Binding-site contacts:
Ligand atom N2 contacts residue PRO142 of chain 2.B at 3.1 Å (h-bond).
Ligand atom C4 contacts residue TYR264 of chain 2.B at 4.4 Å (hydrophobic).
Ligand atom C3 contacts residue TYR264 of chain 2.B at 3.4 Å (hydrophobic).
Ligand atom C8 contacts residue THR143 of chain 2.B at 4.3 Å.
Ligand atom C8 contacts residue PRO144 of chain 2.B at 4.3 Å (hydrophobic).
Ligand atom C contacts residue TYR264 of chain 2.B at 4.5 Å (hydrophobic).
Ligand atom N2 contacts residue GLU141 of chain 2.B at 3.7 Å.
Ligand atom N contacts residue TYR264 of chain 2.B at 4.4 Å.
Ligand atom N1 contacts residue TYR264 of chain 2.B at 3.7 Å.
Ligand atom C5 contacts residue TYR264 of chain 2.B at 4.2 Å (hydrophobic).
Ligand atom C5 contacts residue VAL271 of chain 2.B at 4.2 Å (hydrophobic).
Ligand atom N2 contacts residue ARG261 of chain 2.B at 4.0 Å.
Ligand atom C contacts residue VAL271 of chain 2.B at 3.6 Å (hydrophobic).
Ligand atom N1 contacts residue GLU266 of chain 2.B at 3.1 Å (salt-bridge).
Ligand atom O contacts residue GLU266 of chain 2.B at 3.8 Å.
Ligand atom C8 contacts residue PRO142 of chain 2.B at 3.4 Å (hydrophobic).
Ligand atom C7 contacts residue PRO144 of chain 2.B at 3.5 Å (hydrophobic).
Ligand atom C4 contacts residue VAL271 of chain 2.B at 4.5 Å (hydrophobic).
Ligand atom C2 contacts residue TYR264 of chain 2.B at 4.1 Å (hydrophobic).
Ligand atom C7 contacts residue PRO142 of chain 2.B at 4.2 Å (hydrophobic).
Ligand atom O contacts residue VAL271 of chain 2.B at 3.8 Å.
Ligand atom C7 contacts residue THR143 of chain 2.B at 4.4 Å.
Ligand atom C5 contacts residue GLU266 of chain 2.B at 3.9 Å.
Ligand atom C6 contacts residue PRO144 of chain 2.B at 4.1 Å (hydrophobic).
Ligand atom N contacts residue PRO144 of chain 2.B at 4.3 Å.

Sequence of chain 2.B:
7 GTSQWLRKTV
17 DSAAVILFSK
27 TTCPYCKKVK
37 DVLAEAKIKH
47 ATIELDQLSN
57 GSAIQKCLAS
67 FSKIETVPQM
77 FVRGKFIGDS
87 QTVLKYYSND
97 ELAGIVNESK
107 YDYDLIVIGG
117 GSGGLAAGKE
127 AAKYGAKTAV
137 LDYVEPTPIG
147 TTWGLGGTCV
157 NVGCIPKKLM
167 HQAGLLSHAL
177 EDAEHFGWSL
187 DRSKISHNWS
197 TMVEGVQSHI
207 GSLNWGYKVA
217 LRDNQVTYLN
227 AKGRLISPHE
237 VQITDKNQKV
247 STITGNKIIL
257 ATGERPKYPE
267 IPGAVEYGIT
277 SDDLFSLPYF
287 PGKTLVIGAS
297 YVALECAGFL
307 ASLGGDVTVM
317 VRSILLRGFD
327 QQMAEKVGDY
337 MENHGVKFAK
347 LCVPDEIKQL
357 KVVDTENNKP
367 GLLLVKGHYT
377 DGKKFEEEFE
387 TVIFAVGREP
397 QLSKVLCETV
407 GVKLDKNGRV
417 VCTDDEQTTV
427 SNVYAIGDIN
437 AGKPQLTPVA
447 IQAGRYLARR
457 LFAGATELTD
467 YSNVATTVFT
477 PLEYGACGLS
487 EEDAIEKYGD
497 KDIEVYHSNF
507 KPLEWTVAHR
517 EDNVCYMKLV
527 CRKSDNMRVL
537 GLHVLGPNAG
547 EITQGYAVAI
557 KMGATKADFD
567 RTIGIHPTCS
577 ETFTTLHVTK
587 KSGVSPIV

The small molecule below binds the protein below.
Small molecule (SMILES): N#CCC(=O)N1CCC(C(N)=O)CC1